Sequence of chain 3.E:
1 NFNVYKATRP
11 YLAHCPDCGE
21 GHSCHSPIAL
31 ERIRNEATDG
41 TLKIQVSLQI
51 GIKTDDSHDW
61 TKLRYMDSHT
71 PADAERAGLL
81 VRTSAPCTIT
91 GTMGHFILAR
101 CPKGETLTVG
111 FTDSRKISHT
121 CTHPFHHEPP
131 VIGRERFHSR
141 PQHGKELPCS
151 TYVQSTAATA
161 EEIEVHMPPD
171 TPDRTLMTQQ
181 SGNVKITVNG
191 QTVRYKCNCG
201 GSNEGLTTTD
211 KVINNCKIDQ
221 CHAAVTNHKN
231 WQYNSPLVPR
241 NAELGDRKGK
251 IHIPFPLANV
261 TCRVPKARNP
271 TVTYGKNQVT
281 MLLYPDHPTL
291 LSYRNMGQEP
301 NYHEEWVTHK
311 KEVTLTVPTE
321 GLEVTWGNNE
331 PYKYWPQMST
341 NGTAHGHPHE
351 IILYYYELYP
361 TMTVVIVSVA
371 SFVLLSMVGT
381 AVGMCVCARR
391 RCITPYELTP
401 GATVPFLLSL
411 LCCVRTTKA

Sequence of chain 3.D:
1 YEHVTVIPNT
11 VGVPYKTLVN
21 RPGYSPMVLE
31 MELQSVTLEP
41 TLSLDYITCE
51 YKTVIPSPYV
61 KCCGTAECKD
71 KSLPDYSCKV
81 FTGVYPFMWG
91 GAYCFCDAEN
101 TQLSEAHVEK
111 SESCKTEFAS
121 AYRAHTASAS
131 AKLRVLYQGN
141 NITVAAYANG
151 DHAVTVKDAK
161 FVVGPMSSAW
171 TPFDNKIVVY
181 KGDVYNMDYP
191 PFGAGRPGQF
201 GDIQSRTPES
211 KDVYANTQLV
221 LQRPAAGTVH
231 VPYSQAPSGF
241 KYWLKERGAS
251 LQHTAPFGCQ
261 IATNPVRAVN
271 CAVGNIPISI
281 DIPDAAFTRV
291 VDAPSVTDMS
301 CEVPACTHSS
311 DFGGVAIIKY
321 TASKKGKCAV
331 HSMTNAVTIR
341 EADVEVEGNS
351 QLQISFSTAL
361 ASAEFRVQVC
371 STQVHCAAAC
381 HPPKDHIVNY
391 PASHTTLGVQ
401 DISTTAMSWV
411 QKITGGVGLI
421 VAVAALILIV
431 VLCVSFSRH

This protein binds this small molecule.
Small molecule (SMILES): CC(=O)N[C@@H]1[C@@H](O)[C@H](O)[C@@H](CO)O[C@H]1O

Binding-site contacts:
Ligand atom C6 contacts residue LYS115 of chain 3.D at 4.3 Å.
Ligand atom C2 contacts residue ASN259 of chain 3.E at 2.4 Å.
Ligand atom O7 contacts residue GLU117 of chain 3.D at 4.3 Å.
Ligand atom O7 contacts residue ASN259 of chain 3.E at 2.7 Å (h-bond).
Ligand atom N2 contacts residue ASN259 of chain 3.E at 3.0 Å (h-bond).
Ligand atom O5 contacts residue ASN259 of chain 3.E at 2.3 Å (h-bond).
Ligand atom C7 contacts residue ASN259 of chain 3.E at 3.1 Å.
Ligand atom O7 contacts residue LYS181 of chain 3.D at 4.3 Å.
Ligand atom C5 contacts residue ASN259 of chain 3.E at 3.6 Å.
Ligand atom O6 contacts residue ASN259 of chain 3.E at 4.4 Å.
Ligand atom C4 contacts residue ASN259 of chain 3.E at 4.1 Å.
Ligand atom O6 contacts residue LYS115 of chain 3.D at 3.5 Å (salt-bridge).
Ligand atom O5 contacts residue THR116 of chain 3.D at 3.8 Å.
Ligand atom C1 contacts residue ASN259 of chain 3.E at 1.4 Å.
Ligand atom O6 contacts residue THR116 of chain 3.D at 3.2 Å (h-bond).
Ligand atom C8 contacts residue ASN259 of chain 3.E at 4.4 Å.
Ligand atom C6 contacts residue THR116 of chain 3.D at 4.5 Å.
Ligand atom C3 contacts residue ASN259 of chain 3.E at 3.7 Å.